Binding-site contacts:
Ligand atom O7 contacts residue ASN188 of chain 6.E at 4.2 Å.
Ligand atom C5 contacts residue ASN188 of chain 6.E at 3.6 Å.
Ligand atom C2 contacts residue ASN188 of chain 6.E at 2.6 Å.
Ligand atom C7 contacts residue ASN188 of chain 6.E at 3.9 Å.
Ligand atom C1 contacts residue ASN188 of chain 6.E at 1.4 Å.
Ligand atom C3 contacts residue ASN188 of chain 6.E at 3.9 Å.
Ligand atom C4 contacts residue ASN188 of chain 6.E at 4.2 Å.
Ligand atom O6 contacts residue ASN188 of chain 6.E at 4.5 Å.
Ligand atom O5 contacts residue ASN188 of chain 6.E at 2.3 Å (h-bond).
Ligand atom N2 contacts residue ASN188 of chain 6.E at 3.1 Å (h-bond).

Sequence of chain 6.E:
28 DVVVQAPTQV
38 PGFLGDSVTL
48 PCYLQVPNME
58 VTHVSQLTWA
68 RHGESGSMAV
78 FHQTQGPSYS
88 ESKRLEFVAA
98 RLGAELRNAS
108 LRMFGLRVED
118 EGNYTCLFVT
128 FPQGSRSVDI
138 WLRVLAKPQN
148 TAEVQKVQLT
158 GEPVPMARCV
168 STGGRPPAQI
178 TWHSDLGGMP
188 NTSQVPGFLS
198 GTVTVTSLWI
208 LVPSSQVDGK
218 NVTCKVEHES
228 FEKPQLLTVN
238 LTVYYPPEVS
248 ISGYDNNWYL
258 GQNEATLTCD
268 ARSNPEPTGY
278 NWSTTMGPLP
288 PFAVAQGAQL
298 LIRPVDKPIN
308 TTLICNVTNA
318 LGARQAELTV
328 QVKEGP

A small-molecule ligand and the protein it binds are described below.
Small molecule (SMILES): CC(=O)N[C@H]1[C@H](O[C@H]2[C@H](O)[C@@H](NC(C)=O)CO[C@@H]2CO)O[C@H](CO)[C@@H](O)[C@@H]1O